Binding-site contacts:
Ligand atom C08 contacts residue ASN142 of chain 1.B at 3.6 Å.
Ligand atom C18 contacts residue MET165 of chain 1.B at 3.7 Å (hydrophobic).
Ligand atom N12 contacts residue CYS145 of chain 1.B at 3.3 Å (h-bond).
Ligand atom C26 contacts residue THR25 of chain 1.B at 3.0 Å.
Ligand atom O01 contacts residue MET165 of chain 1.B at 3.4 Å.
Ligand atom C08 contacts residue SER1 of chain 1.A at 3.7 Å.
Ligand atom C09 contacts residue GLU166 of chain 1.B at 3.6 Å.
Ligand atom O01 contacts residue GLU166 of chain 1.B at 3.1 Å (salt-bridge).
Ligand atom C26 contacts residue THR24 of chain 1.B at 3.6 Å.
Ligand atom C18 contacts residue ARG188 of chain 1.B at 3.0 Å.
Ligand atom C19 contacts residue GLN189 of chain 1.B at 3.3 Å.
Ligand atom N12 contacts residue GLU166 of chain 1.B at 3.6 Å (salt-bridge).
Ligand atom N11 contacts residue GLU166 of chain 1.B at 3.7 Å.
Ligand atom N12 contacts residue MET165 of chain 1.B at 3.5 Å.
Ligand atom C16 contacts residue HIS164 of chain 1.B at 3.7 Å.
Ligand atom C09 contacts residue LEU141 of chain 1.B at 3.6 Å (hydrophobic).
Ligand atom C08 contacts residue LEU141 of chain 1.B at 3.6 Å (hydrophobic).
Ligand atom C25 contacts residue CYS44 of chain 1.B at 3.7 Å (hydrophobic).
Ligand atom C27 contacts residue SER46 of chain 1.B at 3.7 Å.
Ligand atom C18 contacts residue ASP187 of chain 1.B at 3.3 Å.
Ligand atom C09 contacts residue SER1 of chain 1.A at 3.8 Å.
Ligand atom C07 contacts residue ASN142 of chain 1.B at 3.1 Å.
Ligand atom S17 contacts residue ASP187 of chain 1.B at 3.7 Å.
Ligand atom S17 contacts residue MET165 of chain 1.B at 3.4 Å.
Ligand atom C16 contacts residue MET165 of chain 1.B at 3.4 Å (hydrophobic).
Ligand atom C28 contacts residue THR24 of chain 1.B at 3.8 Å.
Ligand atom C08 contacts residue PHE140 of chain 1.B at 3.5 Å (hydrophobic).
Ligand atom C25 contacts residue THR25 of chain 1.B at 3.5 Å.
Ligand atom N12 contacts residue HIS163 of chain 1.B at 3.6 Å.
Ligand atom O29 contacts residue CYS44 of chain 1.B at 3.2 Å (h-bond).
Ligand atom C10 contacts residue GLU166 of chain 1.B at 3.8 Å.
Ligand atom C18 contacts residue GLN189 of chain 1.B at 3.8 Å.
Ligand atom O29 contacts residue THR25 of chain 1.B at 3.3 Å (h-bond).
Ligand atom C19 contacts residue ARG188 of chain 1.B at 3.3 Å.
Ligand atom C06 contacts residue ASN142 of chain 1.B at 3.5 Å.
Ligand atom C28 contacts residue THR25 of chain 1.B at 3.5 Å.
Ligand atom C26 contacts residue CYS44 of chain 1.B at 3.5 Å (hydrophobic).
Ligand atom N11 contacts residue HIS163 of chain 1.B at 3.1 Å (h-bond).
Ligand atom C09 contacts residue PHE140 of chain 1.B at 3.0 Å (hydrophobic).
Ligand atom C18 contacts residue MET49 of chain 1.B at 3.7 Å (hydrophobic).

Sequence of chain 1.A:
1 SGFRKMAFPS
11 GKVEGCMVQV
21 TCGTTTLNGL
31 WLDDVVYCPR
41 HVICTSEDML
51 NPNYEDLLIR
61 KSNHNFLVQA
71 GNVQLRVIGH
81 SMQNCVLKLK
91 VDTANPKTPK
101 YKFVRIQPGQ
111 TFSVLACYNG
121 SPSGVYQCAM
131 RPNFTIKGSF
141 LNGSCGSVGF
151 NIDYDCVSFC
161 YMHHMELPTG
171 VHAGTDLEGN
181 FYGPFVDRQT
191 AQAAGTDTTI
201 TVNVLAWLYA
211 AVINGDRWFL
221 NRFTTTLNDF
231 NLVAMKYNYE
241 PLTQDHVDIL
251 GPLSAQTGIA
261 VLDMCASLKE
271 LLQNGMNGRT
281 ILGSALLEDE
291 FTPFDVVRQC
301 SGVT

Sequence of chain 1.B:
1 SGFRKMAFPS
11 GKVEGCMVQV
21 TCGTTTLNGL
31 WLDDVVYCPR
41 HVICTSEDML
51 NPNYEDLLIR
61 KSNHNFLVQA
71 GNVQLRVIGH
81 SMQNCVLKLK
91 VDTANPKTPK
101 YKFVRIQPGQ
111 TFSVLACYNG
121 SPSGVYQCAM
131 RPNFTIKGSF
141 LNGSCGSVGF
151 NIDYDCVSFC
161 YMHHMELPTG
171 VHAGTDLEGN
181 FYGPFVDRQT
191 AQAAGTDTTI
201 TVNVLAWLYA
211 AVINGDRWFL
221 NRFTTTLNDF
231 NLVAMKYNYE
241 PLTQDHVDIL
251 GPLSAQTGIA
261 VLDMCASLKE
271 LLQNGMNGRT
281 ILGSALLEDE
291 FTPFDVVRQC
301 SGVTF

This protein binds this small molecule.
Small molecule (SMILES): O=C(Nc1ccc(N(Cc2ccsc2)C(=O)Cn2nnc3ccccc32)cc1)C1CC1